Binding-site contacts:
Ligand atom C4' contacts residue PHE360 of chain 1.F at 3.5 Å (hydrophobic).
Ligand atom O2A contacts residue LYS251 of chain 1.E at 3.4 Å (salt-bridge).
Ligand atom N7 contacts residue GLY408 of chain 1.E at 3.3 Å.
Ligand atom N6 contacts residue THR249 of chain 1.E at 3.2 Å (h-bond).
Ligand atom PB contacts residue MG1 of chain 1.P at 3.1 Å.
Ligand atom N6 contacts residue ILE206 of chain 1.E at 3.2 Å.
Ligand atom S1G contacts residue ARG359 of chain 1.F at 3.3 Å.
Ligand atom O1B contacts residue MG1 of chain 1.P at 1.9 Å.
Ligand atom N7 contacts residue THR249 of chain 1.E at 3.2 Å (h-bond).
Ligand atom C2 contacts residue ASP205 of chain 1.E at 3.4 Å.
Ligand atom O3B contacts residue GLY248 of chain 1.E at 2.7 Å (h-bond).
Ligand atom C5' contacts residue PHE360 of chain 1.F at 3.5 Å (hydrophobic).
Ligand atom C8 contacts residue GLY408 of chain 1.E at 3.4 Å.
Ligand atom S1G contacts residue GLY248 of chain 1.E at 3.4 Å (h-bond).
Ligand atom O2A contacts residue THR252 of chain 1.E at 3.1 Å (h-bond).
Ligand atom O3G contacts residue ASN348 of chain 1.E at 3.0 Å (h-bond).
Ligand atom O4' contacts residue ALA409 of chain 1.E at 3.4 Å.
Ligand atom N7 contacts residue GLY250 of chain 1.E at 3.4 Å.
Ligand atom O2G contacts residue MG1 of chain 1.P at 1.8 Å.
Ligand atom N6 contacts residue GLY207 of chain 1.E at 2.9 Å (h-bond).
Ligand atom S1G contacts residue PRO247 of chain 1.E at 3.5 Å.
Ligand atom C8 contacts residue ALA409 of chain 1.E at 3.4 Å (hydrophobic).
Ligand atom S1G contacts residue ASN348 of chain 1.E at 3.5 Å (h-bond).
Ligand atom O1B contacts residue THR252 of chain 1.E at 2.7 Å (h-bond).
Ligand atom O2B contacts residue LYS251 of chain 1.E at 2.8 Å (salt-bridge).
Ligand atom O2B contacts residue GLY250 of chain 1.E at 2.8 Å (h-bond).
Ligand atom O3A contacts residue GLY248 of chain 1.E at 3.3 Å.
Ligand atom O3G contacts residue LYS251 of chain 1.E at 2.8 Å (salt-bridge).
Ligand atom O2A contacts residue GLY250 of chain 1.E at 3.2 Å.
Ligand atom O2' contacts residue HIS384 of chain 1.E at 3.1 Å (h-bond).
Ligand atom N3 contacts residue LEU253 of chain 1.E at 3.5 Å.
Ligand atom O2B contacts residue THR249 of chain 1.E at 3.0 Å (h-bond).
Ligand atom N7 contacts residue GLY248 of chain 1.E at 3.5 Å (h-bond).
Ligand atom C8 contacts residue GLY248 of chain 1.E at 3.3 Å.
Ligand atom PG contacts residue MG1 of chain 1.P at 2.9 Å.
Ligand atom O3B contacts residue LYS251 of chain 1.E at 3.2 Å (salt-bridge).
Ligand atom N1 contacts residue GLY207 of chain 1.E at 3.0 Å (h-bond).
Ligand atom O2A contacts residue LEU253 of chain 1.E at 2.9 Å (h-bond).
Ligand atom O3B contacts residue MG1 of chain 1.P at 3.3 Å.
Ligand atom C6 contacts residue GLY207 of chain 1.E at 3.6 Å.

Sequence of chain 1.E:
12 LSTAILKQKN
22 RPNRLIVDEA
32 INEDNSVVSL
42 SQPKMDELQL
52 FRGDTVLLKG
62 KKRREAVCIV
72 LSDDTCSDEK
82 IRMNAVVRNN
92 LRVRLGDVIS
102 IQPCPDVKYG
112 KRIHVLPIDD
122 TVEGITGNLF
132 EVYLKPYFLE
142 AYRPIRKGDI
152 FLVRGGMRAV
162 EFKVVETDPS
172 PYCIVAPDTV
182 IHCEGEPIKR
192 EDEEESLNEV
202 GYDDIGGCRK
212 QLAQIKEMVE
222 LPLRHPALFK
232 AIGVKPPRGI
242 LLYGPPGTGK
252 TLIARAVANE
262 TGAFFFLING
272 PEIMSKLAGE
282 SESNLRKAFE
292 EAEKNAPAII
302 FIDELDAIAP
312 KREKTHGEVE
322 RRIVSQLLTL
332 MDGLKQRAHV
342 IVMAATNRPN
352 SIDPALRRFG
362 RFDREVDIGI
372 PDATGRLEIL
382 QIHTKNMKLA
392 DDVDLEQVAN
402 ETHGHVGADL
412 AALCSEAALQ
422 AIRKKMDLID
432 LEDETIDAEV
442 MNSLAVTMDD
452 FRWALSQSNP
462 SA

Sequence of chain 1.F:
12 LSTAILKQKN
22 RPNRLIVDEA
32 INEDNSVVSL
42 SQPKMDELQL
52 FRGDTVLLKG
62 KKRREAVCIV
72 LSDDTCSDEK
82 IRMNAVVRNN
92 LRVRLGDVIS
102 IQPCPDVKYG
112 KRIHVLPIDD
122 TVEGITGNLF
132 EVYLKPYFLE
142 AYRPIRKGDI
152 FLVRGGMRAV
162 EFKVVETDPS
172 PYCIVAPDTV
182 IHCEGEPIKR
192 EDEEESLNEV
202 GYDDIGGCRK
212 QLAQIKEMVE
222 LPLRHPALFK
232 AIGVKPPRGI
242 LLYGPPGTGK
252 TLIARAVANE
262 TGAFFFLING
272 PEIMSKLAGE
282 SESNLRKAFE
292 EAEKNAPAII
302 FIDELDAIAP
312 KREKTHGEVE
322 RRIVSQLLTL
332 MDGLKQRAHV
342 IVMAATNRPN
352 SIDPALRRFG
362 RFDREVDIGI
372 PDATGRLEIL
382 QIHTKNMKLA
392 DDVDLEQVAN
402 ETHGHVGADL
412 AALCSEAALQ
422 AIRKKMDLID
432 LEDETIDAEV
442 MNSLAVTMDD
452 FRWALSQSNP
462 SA

The protein below binds the small molecule below.
Small molecule (SMILES): Nc1ncnc2c1ncn2[C@@H]1O[C@H](COP(=O)(O)OP(=O)(O)OP(O)(O)=S)[C@@H](O)[C@H]1O